A small-molecule ligand and the protein it binds are described below.
Small molecule (SMILES): CCC(=O)NCCSC(=O)[C@@H](C)[C@H]1CC[C@H]2[C@@H]3CCC4=CC(=O)C=C[C@]4(C)[C@H]3CC[C@]12C

Binding-site contacts:
Ligand atom OAG contacts residue ASN181 of chain 3.A at 3.4 Å.
Ligand atom CCJ contacts residue PHE188 of chain 3.A at 3.9 Å (hydrophobic).
Ligand atom CBG contacts residue PHE188 of chain 3.A at 4.2 Å (hydrophobic).
Ligand atom CAE contacts residue LEU262 of chain 3.A at 3.9 Å (hydrophobic).
Ligand atom CCK contacts residue MET212 of chain 3.A at 4.2 Å (hydrophobic).
Ligand atom CBH contacts residue PHE188 of chain 3.A at 3.9 Å (hydrophobic).
Ligand atom OAJ contacts residue VAL304 of chain 3.A at 3.8 Å.
Ligand atom CBA contacts residue VAL304 of chain 3.A at 4.1 Å (hydrophobic).
Ligand atom CAV contacts residue MET245 of chain 3.A at 3.8 Å (hydrophobic).
Ligand atom CBD contacts residue GLN210 of chain 3.A at 4.2 Å.
Ligand atom OAG contacts residue MET245 of chain 3.A at 4.0 Å.
Ligand atom CBC contacts residue SER235 of chain 3.A at 4.1 Å.
Ligand atom CAY contacts residue GLY303 of chain 3.A at 3.7 Å.
Ligand atom CBC contacts residue ASP247 of chain 3.A at 3.1 Å.
Ligand atom CBF contacts residue MET212 of chain 3.A at 4.1 Å (hydrophobic).
Ligand atom CBV contacts residue MET245 of chain 3.A at 4.1 Å (hydrophobic).
Ligand atom CAY contacts residue VAL304 of chain 3.A at 4.1 Å (hydrophobic).
Ligand atom CBD contacts residue ASP247 of chain 3.A at 3.3 Å.
Ligand atom CBC contacts residue ALA237 of chain 3.A at 3.7 Å (hydrophobic).
Ligand atom CAD contacts residue LEU262 of chain 3.A at 4.2 Å (hydrophobic).
Ligand atom CBH contacts residue HIS192 of chain 3.A at 3.5 Å.
Ligand atom CBV contacts residue GLN210 of chain 3.A at 3.7 Å.
Ligand atom CCD contacts residue HIS192 of chain 3.A at 4.1 Å.
Ligand atom OAG contacts residue VAL182 of chain 3.A at 3.2 Å (h-bond).
Ligand atom CAV contacts residue GLN210 of chain 3.A at 3.6 Å.
Ligand atom OAH contacts residue GLN299 of chain 3.A at 3.4 Å (h-bond).
Ligand atom OAG contacts residue GLN210 of chain 3.A at 3.3 Å (h-bond).
Ligand atom CBD contacts residue MET212 of chain 3.A at 4.1 Å (hydrophobic).
Ligand atom CCH contacts residue ASP247 of chain 3.A at 3.9 Å.
Ligand atom CAV contacts residue ALA237 of chain 3.A at 4.1 Å (hydrophobic).
Ligand atom CBE contacts residue LEU233 of chain 3.A at 4.2 Å (hydrophobic).
Ligand atom OAJ contacts residue GLY303 of chain 3.A at 3.8 Å.
Ligand atom CBD contacts residue SER235 of chain 3.A at 3.6 Å.
Ligand atom CBA contacts residue PHE300 of chain 3.A at 3.3 Å (hydrophobic).
Ligand atom CAA contacts residue SER194 of chain 3.A at 3.9 Å.
Ligand atom CAE contacts residue VAL304 of chain 3.A at 3.7 Å (hydrophobic).
Ligand atom CAY contacts residue PHE300 of chain 3.A at 3.9 Å (hydrophobic).
Ligand atom CBZ contacts residue MET245 of chain 3.A at 4.2 Å (hydrophobic).
Ligand atom OAH contacts residue PHE300 of chain 3.A at 3.9 Å.
Ligand atom CAT contacts residue ASN181 of chain 3.A at 3.8 Å.

Sequence of chain 3.A:
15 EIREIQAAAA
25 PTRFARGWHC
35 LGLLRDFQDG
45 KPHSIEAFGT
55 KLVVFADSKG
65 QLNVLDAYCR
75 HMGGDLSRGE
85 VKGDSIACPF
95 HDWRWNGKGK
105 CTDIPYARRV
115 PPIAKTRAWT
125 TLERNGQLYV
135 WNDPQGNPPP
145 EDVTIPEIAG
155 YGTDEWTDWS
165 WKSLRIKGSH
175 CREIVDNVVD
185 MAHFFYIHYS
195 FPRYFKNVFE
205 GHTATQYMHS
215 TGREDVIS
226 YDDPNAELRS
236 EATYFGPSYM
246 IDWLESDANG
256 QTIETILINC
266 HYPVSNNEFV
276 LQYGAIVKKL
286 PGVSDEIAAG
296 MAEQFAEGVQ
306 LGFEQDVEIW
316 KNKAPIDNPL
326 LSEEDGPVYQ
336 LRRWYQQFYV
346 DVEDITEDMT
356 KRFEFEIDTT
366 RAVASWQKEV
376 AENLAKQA